Sequence of chain 1.A:
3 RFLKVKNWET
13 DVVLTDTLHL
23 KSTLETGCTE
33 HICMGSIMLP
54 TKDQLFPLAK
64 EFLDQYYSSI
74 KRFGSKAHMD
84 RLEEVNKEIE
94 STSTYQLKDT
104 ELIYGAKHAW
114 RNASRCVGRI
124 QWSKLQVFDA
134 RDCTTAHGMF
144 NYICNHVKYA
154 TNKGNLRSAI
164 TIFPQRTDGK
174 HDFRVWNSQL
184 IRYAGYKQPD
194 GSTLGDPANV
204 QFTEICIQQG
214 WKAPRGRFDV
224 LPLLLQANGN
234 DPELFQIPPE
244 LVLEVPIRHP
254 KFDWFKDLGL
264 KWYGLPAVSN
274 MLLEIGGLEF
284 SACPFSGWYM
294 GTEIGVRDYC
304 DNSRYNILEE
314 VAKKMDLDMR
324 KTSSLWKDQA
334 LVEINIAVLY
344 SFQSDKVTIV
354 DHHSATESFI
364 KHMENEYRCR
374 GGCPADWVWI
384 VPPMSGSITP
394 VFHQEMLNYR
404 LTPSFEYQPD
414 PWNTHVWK

Binding-site contacts:
Ligand atom C02 contacts residue TRP291 of chain 1.A at 3.9 Å (hydrophobic).
Ligand atom C07 contacts residue HEM1 of chain 1.C at 3.5 Å.
Ligand atom C02 contacts residue GLU296 of chain 1.A at 3.5 Å.
Ligand atom N21 contacts residue ASN273 of chain 1.A at 3.8 Å.
Ligand atom C09 contacts residue GLU296 of chain 1.A at 3.5 Å.
Ligand atom O12 contacts residue HEM1 of chain 1.C at 3.9 Å.
Ligand atom C03 contacts residue HEM1 of chain 1.C at 3.0 Å.
Ligand atom N01 contacts residue GLU296 of chain 1.A at 2.6 Å (salt-bridge).
Ligand atom C04 contacts residue HEM1 of chain 1.C at 3.3 Å.
Ligand atom C11 contacts residue HEM1 of chain 1.C at 3.3 Å.
Ligand atom N02 contacts residue PRO269 of chain 1.A at 3.7 Å.
Ligand atom N02 contacts residue TRP291 of chain 1.A at 2.8 Å (h-bond).
Ligand atom C08 contacts residue HEM1 of chain 1.C at 3.7 Å.
Ligand atom O12 contacts residue VAL271 of chain 1.A at 3.7 Å.
Ligand atom C09 contacts residue HEM1 of chain 1.C at 3.4 Å.
Ligand atom N02 contacts residue TYR292 of chain 1.A at 3.6 Å.
Ligand atom C06 contacts residue PHE288 of chain 1.A at 3.6 Å (hydrophobic).
Ligand atom C22 contacts residue HEM1 of chain 1.C at 3.5 Å.
Ligand atom C02 contacts residue PRO269 of chain 1.A at 4.0 Å (hydrophobic).
Ligand atom C22 contacts residue ASN273 of chain 1.A at 3.8 Å.
Ligand atom C10 contacts residue HEM1 of chain 1.C at 3.8 Å.
Ligand atom N21 contacts residue HEM1 of chain 1.C at 3.7 Å.
Ligand atom C26 contacts residue TYR410 of chain 1.A at 3.6 Å (hydrophobic).
Ligand atom C02 contacts residue HEM1 of chain 1.C at 3.6 Å.
Ligand atom C10 contacts residue GLU296 of chain 1.A at 3.5 Å.
Ligand atom N02 contacts residue GLU296 of chain 1.A at 2.7 Å (salt-bridge).
Ligand atom C25 contacts residue HEM1 of chain 1.C at 3.4 Å.
Ligand atom C27 contacts residue MET40 of chain 1.A at 3.9 Å (hydrophobic).
Ligand atom C24 contacts residue HEM1 of chain 1.C at 3.2 Å.
Ligand atom C26 contacts residue HEM1 of chain 1.C at 3.6 Å.
Ligand atom C06 contacts residue HEM1 of chain 1.C at 3.2 Å.
Ligand atom C05 contacts residue HEM1 of chain 1.C at 3.6 Å.
Ligand atom C08 contacts residue VAL271 of chain 1.A at 3.6 Å (hydrophobic).
Ligand atom C07 contacts residue VAL271 of chain 1.A at 3.3 Å (hydrophobic).
Ligand atom C27 contacts residue TRP382 of chain 1.A at 3.7 Å (hydrophobic).
Ligand atom N01 contacts residue HEM1 of chain 1.C at 3.8 Å.
Ligand atom C06 contacts residue VAL271 of chain 1.A at 3.5 Å (hydrophobic).
Ligand atom N02 contacts residue HEM1 of chain 1.C at 3.7 Å.
Ligand atom C23 contacts residue HEM1 of chain 1.C at 3.3 Å.
Ligand atom N21 contacts residue TYR410 of chain 1.A at 3.8 Å.

A small-molecule ligand and the protein it binds are described below.
Small molecule (SMILES): C=NCc1cncc(OCc2ccc3ccc(N)nc3c2)c1